Sequence of chain 1.A:
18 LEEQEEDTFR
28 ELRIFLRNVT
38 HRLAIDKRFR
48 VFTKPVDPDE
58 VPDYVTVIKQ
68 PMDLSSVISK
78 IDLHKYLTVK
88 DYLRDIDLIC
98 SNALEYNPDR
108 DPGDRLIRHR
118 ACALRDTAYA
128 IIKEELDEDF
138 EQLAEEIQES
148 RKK

Binding-site contacts:
Ligand atom CD contacts residue ILE114 of chain 1.A at 3.9 Å (hydrophobic).
Ligand atom N contacts residue PRO105 of chain 1.A at 3.8 Å.
Ligand atom CH3 contacts residue VAL53 of chain 1.A at 3.6 Å (hydrophobic).
Ligand atom OG contacts residue PRO105 of chain 1.A at 3.5 Å.
Ligand atom N contacts residue TYR103 of chain 1.A at 3.5 Å (h-bond).
Ligand atom C contacts residue TYR103 of chain 1.A at 3.5 Å (hydrophobic).
Ligand atom OH contacts residue ILE114 of chain 1.A at 3.8 Å.
Ligand atom CA contacts residue PRO105 of chain 1.A at 3.5 Å (hydrophobic).
Ligand atom OG contacts residue GLU102 of chain 1.A at 3.8 Å.
Ligand atom O contacts residue PRO105 of chain 1.A at 3.8 Å.
Ligand atom C contacts residue ASP60 of chain 1.A at 3.5 Å.
Ligand atom CB contacts residue PRO105 of chain 1.A at 3.7 Å (hydrophobic).
Ligand atom N contacts residue TYR103 of chain 1.A at 2.7 Å (h-bond).
Ligand atom O contacts residue TYR103 of chain 1.A at 3.5 Å (h-bond).
Ligand atom CG contacts residue ASN104 of chain 1.A at 3.9 Å.
Ligand atom OH contacts residue ASN104 of chain 1.A at 2.9 Å (h-bond).
Ligand atom CE contacts residue ASN104 of chain 1.A at 3.9 Å.
Ligand atom CA contacts residue ASP60 of chain 1.A at 3.2 Å.
Ligand atom CA contacts residue TYR103 of chain 1.A at 3.4 Å (hydrophobic).
Ligand atom CH contacts residue VAL53 of chain 1.A at 3.7 Å (hydrophobic).
Ligand atom NH1 contacts residue ASP60 of chain 1.A at 3.8 Å.
Ligand atom CH contacts residue ILE114 of chain 1.A at 3.5 Å (hydrophobic).
Ligand atom CA contacts residue GLU102 of chain 1.A at 3.3 Å.
Ligand atom CA contacts residue ASP60 of chain 1.A at 3.9 Å.
Ligand atom C contacts residue TYR103 of chain 1.A at 3.7 Å (hydrophobic).
Ligand atom CB contacts residue TYR103 of chain 1.A at 3.5 Å (hydrophobic).
Ligand atom OG contacts residue ASN104 of chain 1.A at 3.8 Å.
Ligand atom CH3 contacts residue ILE114 of chain 1.A at 3.7 Å (hydrophobic).
Ligand atom CH contacts residue ASN104 of chain 1.A at 3.9 Å.
Ligand atom CA contacts residue TYR103 of chain 1.A at 3.5 Å (hydrophobic).
Ligand atom N contacts residue GLU102 of chain 1.A at 3.8 Å.
Ligand atom O contacts residue ARG107 of chain 1.A at 3.2 Å (salt-bridge).
Ligand atom NH1 contacts residue PRO59 of chain 1.A at 3.8 Å.
Ligand atom O contacts residue PRO105 of chain 1.A at 3.6 Å.
Ligand atom N contacts residue ASP60 of chain 1.A at 2.8 Å (salt-bridge).
Ligand atom CD contacts residue ASN104 of chain 1.A at 3.8 Å.
Ligand atom CG contacts residue VAL58 of chain 1.A at 3.9 Å (hydrophobic).
Ligand atom NZ contacts residue VAL53 of chain 1.A at 3.7 Å.
Ligand atom CG contacts residue ASP60 of chain 1.A at 3.4 Å.
Ligand atom NZ contacts residue ILE114 of chain 1.A at 3.7 Å.

The protein below binds the small molecule below.
Small molecule (SMILES): CC(=O)NCCCC[C@H](NC(=O)CNC(=O)[C@H](CCCN=C(N)N)NC(=O)CNC(=O)[C@@H](N)CO)C(=O)NCC(=O)NCC=O